Binding-site contacts:
Ligand atom O2G contacts residue ARG176 of chain 1.B at 3.9 Å.
Ligand atom N6 contacts residue ILE99 of chain 1.B at 3.8 Å.
Ligand atom O4' contacts residue VAL50 of chain 1.B at 3.9 Å.
Ligand atom N6 contacts residue ALA66 of chain 1.B at 3.5 Å.
Ligand atom O5' contacts residue VAL50 of chain 1.B at 3.6 Å.
Ligand atom C5' contacts residue VAL50 of chain 1.B at 3.2 Å (hydrophobic).
Ligand atom C6 contacts residue PRO121 of chain 1.B at 3.8 Å (hydrophobic).
Ligand atom O2' contacts residue ASP127 of chain 1.B at 3.6 Å.
Ligand atom N1 contacts residue MET123 of chain 1.B at 3.0 Å (h-bond).
Ligand atom O2A contacts residue MG1 of chain 1.F at 3.9 Å.
Ligand atom N7 contacts residue MET179 of chain 1.B at 4.0 Å.
Ligand atom C2 contacts residue PHE122 of chain 1.B at 3.7 Å (hydrophobic).
Ligand atom O2B contacts residue ARG176 of chain 1.B at 3.4 Å.
Ligand atom O2' contacts residue MET179 of chain 1.B at 3.9 Å.
Ligand atom C6 contacts residue MET123 of chain 1.B at 4.0 Å (hydrophobic).
Ligand atom O3A contacts residue ASN177 of chain 1.B at 4.0 Å.
Ligand atom O1A contacts residue ASP190 of chain 1.B at 2.8 Å (salt-bridge).
Ligand atom C2 contacts residue MET123 of chain 1.B at 3.3 Å (hydrophobic).
Ligand atom C5 contacts residue ALA66 of chain 1.B at 3.7 Å (hydrophobic).
Ligand atom C8 contacts residue MET179 of chain 1.B at 4.0 Å (hydrophobic).
Ligand atom C4' contacts residue VAL50 of chain 1.B at 4.0 Å (hydrophobic).
Ligand atom PB contacts residue MG1 of chain 1.F at 3.2 Å.
Ligand atom O1A contacts residue MG1 of chain 1.F at 2.3 Å.
Ligand atom C5' contacts residue GLY43 of chain 1.B at 4.1 Å.
Ligand atom C6 contacts residue ALA66 of chain 1.B at 3.5 Å (hydrophobic).
Ligand atom O2B contacts residue MG1 of chain 1.F at 3.2 Å.
Ligand atom O5' contacts residue MG1 of chain 1.F at 4.0 Å.
Ligand atom N3 contacts residue LEU42 of chain 1.B at 4.0 Å.
Ligand atom N7 contacts residue ALA66 of chain 1.B at 4.0 Å.
Ligand atom C4' contacts residue LEU42 of chain 1.B at 3.9 Å (hydrophobic).
Ligand atom O3A contacts residue ASP190 of chain 1.B at 3.9 Å.
Ligand atom PA contacts residue ASP190 of chain 1.B at 4.0 Å.
Ligand atom N1 contacts residue ALA66 of chain 1.B at 4.0 Å.
Ligand atom N3B contacts residue ARG176 of chain 1.B at 3.7 Å.
Ligand atom O4' contacts residue LEU42 of chain 1.B at 3.6 Å.
Ligand atom N1 contacts residue PHE122 of chain 1.B at 3.7 Å.
Ligand atom N1 contacts residue PRO121 of chain 1.B at 3.9 Å.
Ligand atom O3A contacts residue MG1 of chain 1.F at 2.0 Å.
Ligand atom N6 contacts residue PRO121 of chain 1.B at 2.8 Å (h-bond).
Ligand atom PA contacts residue MG1 of chain 1.F at 2.9 Å.

Sequence of chain 1.B:
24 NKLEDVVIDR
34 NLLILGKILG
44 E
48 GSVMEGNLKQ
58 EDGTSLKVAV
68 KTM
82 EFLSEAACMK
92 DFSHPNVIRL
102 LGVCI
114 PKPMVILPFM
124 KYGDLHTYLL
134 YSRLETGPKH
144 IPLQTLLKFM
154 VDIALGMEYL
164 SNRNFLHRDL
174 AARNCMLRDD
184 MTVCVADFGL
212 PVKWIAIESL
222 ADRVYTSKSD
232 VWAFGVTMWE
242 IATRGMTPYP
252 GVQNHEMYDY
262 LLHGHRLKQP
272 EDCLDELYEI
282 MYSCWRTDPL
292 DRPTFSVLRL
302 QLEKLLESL

This small molecule binds to this protein.
Small molecule (SMILES): Nc1ncnc2c1ncn2[C@@H]1O[C@H](CO[P](=O)(O)O[P](=O)(O)NP(=O)(O)O)[C@@H](O)[C@H]1O